Binding-site contacts:
Ligand atom O12 contacts residue GLY118 of chain 1.A at 3.6 Å.
Ligand atom F14 contacts residue PHE400 of chain 1.A at 3.6 Å.
Ligand atom F15 contacts residue ALA201 of chain 1.A at 3.7 Å.
Ligand atom C11 contacts residue HIS440 of chain 1.A at 3.8 Å.
Ligand atom O12 contacts residue SER200 of chain 1.A at 2.5 Å (h-bond).
Ligand atom C07 contacts residue SER200 of chain 1.A at 2.7 Å.
Ligand atom C11 contacts residue GLY119 of chain 1.A at 3.7 Å.
Ligand atom C07 contacts residue HIS440 of chain 1.A at 3.4 Å.
Ligand atom C13 contacts residue SER120 of chain 1.A at 3.2 Å.
Ligand atom C13 contacts residue SER200 of chain 1.A at 2.4 Å.
Ligand atom C02 contacts residue TRP85 of chain 1.A at 3.3 Å (hydrophobic).
Ligand atom C05 contacts residue HIS440 of chain 1.A at 3.2 Å.
Ligand atom F15 contacts residue SER200 of chain 1.A at 3.0 Å.
Ligand atom C05 contacts residue TYR329 of chain 1.A at 3.6 Å (hydrophobic).
Ligand atom F14 contacts residue HIS440 of chain 1.A at 3.4 Å.
Ligand atom C08 contacts residue SER200 of chain 1.A at 2.2 Å.
Ligand atom C01 contacts residue TYR131 of chain 1.A at 3.9 Å (hydrophobic).
Ligand atom C11 contacts residue SER120 of chain 1.A at 3.5 Å.
Ligand atom C04 contacts residue HIS440 of chain 1.A at 4.0 Å.
Ligand atom N06 contacts residue HIS440 of chain 1.A at 3.8 Å.
Ligand atom C01 contacts residue GLY119 of chain 1.A at 3.9 Å.
Ligand atom F14 contacts residue SER200 of chain 1.A at 2.7 Å.
Ligand atom C07 contacts residue GLU199 of chain 1.A at 3.4 Å.
Ligand atom F15 contacts residue SER120 of chain 1.A at 3.7 Å.
Ligand atom F15 contacts residue PHE289 of chain 1.A at 3.6 Å.
Ligand atom C01 contacts residue GLY118 of chain 1.A at 3.8 Å.
Ligand atom O12 contacts residue ALA201 of chain 1.A at 2.8 Å (h-bond).
Ligand atom F15 contacts residue TRP233 of chain 1.A at 3.1 Å.
Ligand atom O12 contacts residue SER120 of chain 1.A at 2.6 Å (h-bond).
Ligand atom C09 contacts residue SER200 of chain 1.A at 3.6 Å.
Ligand atom C11 contacts residue ALA201 of chain 1.A at 3.3 Å (hydrophobic).
Ligand atom F14 contacts residue PHE330 of chain 1.A at 3.1 Å.
Ligand atom C09 contacts residue SER120 of chain 1.A at 3.4 Å.
Ligand atom C09 contacts residue GLY119 of chain 1.A at 3.8 Å.
Ligand atom C01 contacts residue TRP85 of chain 1.A at 3.8 Å (hydrophobic).
Ligand atom C08 contacts residue GLY119 of chain 1.A at 3.6 Å.
Ligand atom C04 contacts residue TRP85 of chain 1.A at 3.8 Å (hydrophobic).
Ligand atom C08 contacts residue HIS440 of chain 1.A at 3.6 Å.
Ligand atom O12 contacts residue GLY119 of chain 1.A at 2.6 Å (h-bond).
Ligand atom C11 contacts residue SER200 of chain 1.A at 1.4 Å.

Sequence of chain 1.A:
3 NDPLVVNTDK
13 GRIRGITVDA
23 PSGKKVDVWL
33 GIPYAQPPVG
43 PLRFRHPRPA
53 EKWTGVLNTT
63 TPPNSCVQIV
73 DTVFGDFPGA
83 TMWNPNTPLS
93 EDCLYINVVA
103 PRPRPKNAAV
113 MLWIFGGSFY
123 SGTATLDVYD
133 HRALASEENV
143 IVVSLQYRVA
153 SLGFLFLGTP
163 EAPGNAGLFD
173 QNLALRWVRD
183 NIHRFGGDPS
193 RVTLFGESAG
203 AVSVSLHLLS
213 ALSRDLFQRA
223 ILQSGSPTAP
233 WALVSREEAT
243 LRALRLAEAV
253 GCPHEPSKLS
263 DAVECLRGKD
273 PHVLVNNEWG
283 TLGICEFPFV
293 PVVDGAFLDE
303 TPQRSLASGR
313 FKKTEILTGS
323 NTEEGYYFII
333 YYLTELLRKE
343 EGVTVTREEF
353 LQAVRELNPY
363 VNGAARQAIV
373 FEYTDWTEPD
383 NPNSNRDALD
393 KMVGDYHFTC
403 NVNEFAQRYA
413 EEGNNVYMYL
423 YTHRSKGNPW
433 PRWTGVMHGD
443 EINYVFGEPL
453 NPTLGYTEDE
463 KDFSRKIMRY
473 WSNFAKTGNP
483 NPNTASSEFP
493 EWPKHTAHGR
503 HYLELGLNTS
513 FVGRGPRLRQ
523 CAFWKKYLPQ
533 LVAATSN

The small molecule below binds the protein below.
Small molecule (SMILES): CCC(CC)n1cc([C@H](O)C(F)F)cn1